Sequence of chain 1.B:
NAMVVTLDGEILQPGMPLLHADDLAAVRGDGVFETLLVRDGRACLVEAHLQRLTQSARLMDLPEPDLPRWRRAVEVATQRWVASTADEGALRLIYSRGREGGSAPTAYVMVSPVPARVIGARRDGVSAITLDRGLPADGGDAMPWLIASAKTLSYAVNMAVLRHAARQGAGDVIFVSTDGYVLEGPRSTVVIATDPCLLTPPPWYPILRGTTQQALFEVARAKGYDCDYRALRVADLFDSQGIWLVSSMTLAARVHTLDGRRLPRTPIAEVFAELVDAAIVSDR

Sequence of chain 1.A:
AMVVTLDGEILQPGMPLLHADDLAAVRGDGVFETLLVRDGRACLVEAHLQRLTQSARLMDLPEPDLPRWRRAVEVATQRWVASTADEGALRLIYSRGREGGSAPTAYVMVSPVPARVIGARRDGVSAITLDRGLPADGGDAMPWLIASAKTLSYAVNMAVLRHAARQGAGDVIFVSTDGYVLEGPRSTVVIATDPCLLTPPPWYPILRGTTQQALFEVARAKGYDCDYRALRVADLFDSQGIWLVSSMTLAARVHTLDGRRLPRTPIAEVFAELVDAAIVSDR

Binding-site contacts:
Ligand atom O4 contacts residue LEU162 of chain 1.B at 4.3 Å.
Ligand atom C2 contacts residue PMP1 of chain 1.G at 4.2 Å.
Ligand atom O2 contacts residue SER254 of chain 1.B at 3.9 Å.
Ligand atom O4 contacts residue MET159 of chain 1.B at 3.2 Å.
Ligand atom C3 contacts residue ARG28 of chain 1.A at 4.2 Å.
Ligand atom C1 contacts residue THR257 of chain 1.B at 3.5 Å.
Ligand atom O2 contacts residue ARG117 of chain 1.B at 4.0 Å.
Ligand atom C5 contacts residue ARG28 of chain 1.A at 3.4 Å.
Ligand atom C2 contacts residue MET256 of chain 1.B at 4.2 Å (hydrophobic).
Ligand atom O1 contacts residue THR257 of chain 1.B at 3.3 Å (h-bond).
Ligand atom C5 contacts residue ARG187 of chain 1.B at 3.5 Å.
Ligand atom O5 contacts residue ARG187 of chain 1.B at 3.9 Å.
Ligand atom C1 contacts residue ARG187 of chain 1.B at 4.1 Å.
Ligand atom C5 contacts residue MET159 of chain 1.B at 4.2 Å (hydrophobic).
Ligand atom C2 contacts residue ARG117 of chain 1.B at 4.0 Å.
Ligand atom C4 contacts residue ARG28 of chain 1.A at 4.2 Å.
Ligand atom O3 contacts residue ARG28 of chain 1.A at 2.7 Å (salt-bridge).
Ligand atom O4 contacts residue ARG28 of chain 1.A at 4.0 Å.
Ligand atom C5 contacts residue ARG117 of chain 1.B at 3.0 Å.
Ligand atom O1 contacts residue ARG187 of chain 1.B at 3.4 Å.
Ligand atom C1 contacts residue MET256 of chain 1.B at 3.6 Å (hydrophobic).
Ligand atom O1 contacts residue MET256 of chain 1.B at 4.0 Å.
Ligand atom C4 contacts residue ARG117 of chain 1.B at 3.6 Å.
Ligand atom C3 contacts residue ARG117 of chain 1.B at 3.5 Å.
Ligand atom O4 contacts residue ARG187 of chain 1.B at 2.8 Å (salt-bridge).
Ligand atom C3 contacts residue MET256 of chain 1.B at 4.3 Å (hydrophobic).
Ligand atom O3 contacts residue ARG117 of chain 1.B at 2.4 Å (salt-bridge).
Ligand atom O4 contacts residue ARG117 of chain 1.B at 3.7 Å.
Ligand atom C2 contacts residue ARG187 of chain 1.B at 4.1 Å.
Ligand atom O2 contacts residue THR257 of chain 1.B at 3.0 Å (h-bond).
Ligand atom O1 contacts residue ARG117 of chain 1.B at 2.7 Å (salt-bridge).
Ligand atom O2 contacts residue MET256 of chain 1.B at 3.2 Å.
Ligand atom C4 contacts residue ARG187 of chain 1.B at 3.5 Å.
Ligand atom C1 contacts residue ARG117 of chain 1.B at 3.5 Å.
Ligand atom C3 contacts residue ARG187 of chain 1.B at 4.5 Å.
Ligand atom O3 contacts residue ARG187 of chain 1.B at 4.3 Å.
Ligand atom O5 contacts residue PMP1 of chain 1.G at 3.0 Å (h-bond).

The protein below binds the small molecule below.
Small molecule (SMILES): O=C(O)CCC(=O)C(=O)O